Sequence of chain 1.B:
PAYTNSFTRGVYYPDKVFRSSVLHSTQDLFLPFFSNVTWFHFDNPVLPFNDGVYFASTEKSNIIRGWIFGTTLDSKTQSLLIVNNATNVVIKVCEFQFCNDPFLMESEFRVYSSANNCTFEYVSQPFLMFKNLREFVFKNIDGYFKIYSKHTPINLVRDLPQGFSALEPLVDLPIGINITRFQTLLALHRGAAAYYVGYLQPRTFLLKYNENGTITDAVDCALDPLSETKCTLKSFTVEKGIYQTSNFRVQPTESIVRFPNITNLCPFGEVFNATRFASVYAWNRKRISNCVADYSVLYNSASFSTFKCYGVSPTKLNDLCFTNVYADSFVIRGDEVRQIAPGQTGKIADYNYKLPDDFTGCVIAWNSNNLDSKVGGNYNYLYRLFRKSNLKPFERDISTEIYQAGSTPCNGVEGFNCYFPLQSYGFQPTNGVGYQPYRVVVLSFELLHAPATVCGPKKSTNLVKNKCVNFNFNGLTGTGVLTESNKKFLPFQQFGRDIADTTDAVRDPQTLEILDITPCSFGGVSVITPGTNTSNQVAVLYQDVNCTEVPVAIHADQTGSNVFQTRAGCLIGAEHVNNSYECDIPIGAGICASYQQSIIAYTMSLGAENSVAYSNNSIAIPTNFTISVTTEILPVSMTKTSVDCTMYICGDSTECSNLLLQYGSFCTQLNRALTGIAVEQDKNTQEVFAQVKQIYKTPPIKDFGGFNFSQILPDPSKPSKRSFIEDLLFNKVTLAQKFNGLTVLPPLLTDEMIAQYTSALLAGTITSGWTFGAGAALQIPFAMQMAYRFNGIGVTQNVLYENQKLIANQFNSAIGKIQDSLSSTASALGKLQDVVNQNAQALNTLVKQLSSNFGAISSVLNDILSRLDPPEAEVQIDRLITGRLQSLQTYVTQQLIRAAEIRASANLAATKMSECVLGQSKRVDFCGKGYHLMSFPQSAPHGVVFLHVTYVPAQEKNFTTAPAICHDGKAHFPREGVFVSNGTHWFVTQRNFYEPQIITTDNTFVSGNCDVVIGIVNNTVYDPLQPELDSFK

This protein binds this small molecule.
Small molecule (SMILES): CC(=O)N[C@@H]1[C@@H](O)[C@H](O)[C@@H](CO)O[C@H]1O

Binding-site contacts:
Ligand atom O7 contacts residue ASP796 of chain 1.A at 3.9 Å.
Ligand atom C7 contacts residue ASP796 of chain 1.A at 4.5 Å.
Ligand atom C2 contacts residue ASP796 of chain 1.A at 3.4 Å.
Ligand atom O6 contacts residue ASN709 of chain 1.B at 3.8 Å.
Ligand atom C5 contacts residue ASN709 of chain 1.B at 3.6 Å.
Ligand atom C7 contacts residue ASN709 of chain 1.B at 3.9 Å.
Ligand atom C1 contacts residue ASP796 of chain 1.A at 3.9 Å.
Ligand atom C6 contacts residue ASN709 of chain 1.B at 4.4 Å.
Ligand atom O6 contacts residue SER708 of chain 1.B at 4.0 Å.
Ligand atom N2 contacts residue ASN709 of chain 1.B at 2.8 Å (h-bond).
Ligand atom C3 contacts residue ASP796 of chain 1.A at 4.0 Å.
Ligand atom C2 contacts residue ASN709 of chain 1.B at 2.4 Å.
Ligand atom C4 contacts residue ASN709 of chain 1.B at 4.2 Å.
Ligand atom N2 contacts residue ASP796 of chain 1.A at 4.3 Å.
Ligand atom O5 contacts residue ASN709 of chain 1.B at 2.3 Å (h-bond).
Ligand atom C5 contacts residue ASP796 of chain 1.A at 4.3 Å.
Ligand atom C1 contacts residue ASN709 of chain 1.B at 1.4 Å.
Ligand atom O3 contacts residue ASP796 of chain 1.A at 4.2 Å.
Ligand atom O5 contacts residue ASP796 of chain 1.A at 3.6 Å.
Ligand atom O7 contacts residue ASN709 of chain 1.B at 4.5 Å.
Ligand atom C3 contacts residue ASN709 of chain 1.B at 3.7 Å.
Ligand atom C4 contacts residue ASP796 of chain 1.A at 3.9 Å.

Sequence of chain 1.A:
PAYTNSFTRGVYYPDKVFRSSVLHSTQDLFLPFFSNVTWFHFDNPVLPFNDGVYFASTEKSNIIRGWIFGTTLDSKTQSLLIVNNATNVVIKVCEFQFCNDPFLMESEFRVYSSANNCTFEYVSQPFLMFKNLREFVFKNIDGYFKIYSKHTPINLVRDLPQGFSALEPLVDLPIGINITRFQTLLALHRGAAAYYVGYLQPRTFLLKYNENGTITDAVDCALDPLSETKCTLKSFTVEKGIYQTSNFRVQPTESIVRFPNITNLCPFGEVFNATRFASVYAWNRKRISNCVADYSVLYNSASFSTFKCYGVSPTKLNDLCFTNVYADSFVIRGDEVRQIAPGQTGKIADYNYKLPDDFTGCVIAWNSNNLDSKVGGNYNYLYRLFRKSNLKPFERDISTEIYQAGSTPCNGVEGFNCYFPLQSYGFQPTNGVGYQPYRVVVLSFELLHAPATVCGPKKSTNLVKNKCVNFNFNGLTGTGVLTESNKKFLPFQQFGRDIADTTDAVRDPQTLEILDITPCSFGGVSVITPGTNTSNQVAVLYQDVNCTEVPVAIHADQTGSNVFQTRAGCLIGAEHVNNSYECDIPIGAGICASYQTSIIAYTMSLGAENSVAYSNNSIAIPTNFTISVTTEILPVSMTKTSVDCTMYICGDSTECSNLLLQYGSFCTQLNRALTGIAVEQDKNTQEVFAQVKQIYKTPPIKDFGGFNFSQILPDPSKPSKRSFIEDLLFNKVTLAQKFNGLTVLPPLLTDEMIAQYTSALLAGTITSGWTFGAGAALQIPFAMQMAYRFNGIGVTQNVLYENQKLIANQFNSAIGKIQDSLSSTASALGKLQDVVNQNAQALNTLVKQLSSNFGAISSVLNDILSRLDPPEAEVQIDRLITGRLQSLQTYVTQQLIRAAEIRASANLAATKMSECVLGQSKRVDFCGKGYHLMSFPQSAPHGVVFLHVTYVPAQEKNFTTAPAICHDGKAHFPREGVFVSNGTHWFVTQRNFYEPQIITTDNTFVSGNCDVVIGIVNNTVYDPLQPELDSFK